Binding-site contacts:
Ligand atom C6 contacts residue ALA168 of chain 2.A at 4.2 Å (hydrophobic).
Ligand atom O6 contacts residue ASN167 of chain 2.A at 3.4 Å (h-bond).
Ligand atom O5 contacts residue ALA168 of chain 2.A at 4.0 Å.
Ligand atom C1 contacts residue ASN187 of chain 2.A at 4.5 Å.
Ligand atom C6 contacts residue ASP170 of chain 2.A at 4.0 Å.
Ligand atom C7 contacts residue ASN167 of chain 2.A at 3.6 Å.
Ligand atom O7 contacts residue ASN167 of chain 2.A at 3.7 Å.
Ligand atom C8 contacts residue ASN187 of chain 2.A at 3.7 Å.
Ligand atom C5 contacts residue HIS174 of chain 2.A at 3.9 Å.
Ligand atom O6 contacts residue ALA168 of chain 2.A at 2.8 Å (h-bond).
Ligand atom O5 contacts residue HIS174 of chain 2.A at 3.6 Å.
Ligand atom C6 contacts residue ASN167 of chain 2.A at 4.3 Å.
Ligand atom C8 contacts residue PRO186 of chain 2.A at 3.4 Å (hydrophobic).
Ligand atom O7 contacts residue ASN187 of chain 2.A at 3.7 Å.
Ligand atom N2 contacts residue ASN167 of chain 2.A at 3.1 Å (h-bond).
Ligand atom O6 contacts residue ASP170 of chain 2.A at 3.5 Å (salt-bridge).
Ligand atom C6 contacts residue HIS174 of chain 2.A at 3.9 Å.
Ligand atom C4 contacts residue ASN167 of chain 2.A at 4.3 Å.
Ligand atom O6 contacts residue HIS174 of chain 2.A at 3.8 Å.
Ligand atom C7 contacts residue ASN187 of chain 2.A at 3.8 Å.
Ligand atom C2 contacts residue ASN167 of chain 2.A at 2.5 Å.
Ligand atom C1 contacts residue HIS174 of chain 2.A at 4.1 Å.
Ligand atom C5 contacts residue ASN167 of chain 2.A at 3.6 Å.
Ligand atom O6 contacts residue SER169 of chain 2.A at 4.3 Å.
Ligand atom O5 contacts residue ASN167 of chain 2.A at 2.3 Å (h-bond).
Ligand atom C1 contacts residue ASN167 of chain 2.A at 1.4 Å.
Ligand atom N2 contacts residue ASN187 of chain 2.A at 4.2 Å.
Ligand atom C3 contacts residue ASN167 of chain 2.A at 3.9 Å.

A small-molecule ligand and the protein it binds are described below.
Small molecule (SMILES): CC(=O)N[C@@H]1[C@@H](O)[C@H](O)[C@@H](CO)O[C@H]1O

Sequence of chain 2.A:
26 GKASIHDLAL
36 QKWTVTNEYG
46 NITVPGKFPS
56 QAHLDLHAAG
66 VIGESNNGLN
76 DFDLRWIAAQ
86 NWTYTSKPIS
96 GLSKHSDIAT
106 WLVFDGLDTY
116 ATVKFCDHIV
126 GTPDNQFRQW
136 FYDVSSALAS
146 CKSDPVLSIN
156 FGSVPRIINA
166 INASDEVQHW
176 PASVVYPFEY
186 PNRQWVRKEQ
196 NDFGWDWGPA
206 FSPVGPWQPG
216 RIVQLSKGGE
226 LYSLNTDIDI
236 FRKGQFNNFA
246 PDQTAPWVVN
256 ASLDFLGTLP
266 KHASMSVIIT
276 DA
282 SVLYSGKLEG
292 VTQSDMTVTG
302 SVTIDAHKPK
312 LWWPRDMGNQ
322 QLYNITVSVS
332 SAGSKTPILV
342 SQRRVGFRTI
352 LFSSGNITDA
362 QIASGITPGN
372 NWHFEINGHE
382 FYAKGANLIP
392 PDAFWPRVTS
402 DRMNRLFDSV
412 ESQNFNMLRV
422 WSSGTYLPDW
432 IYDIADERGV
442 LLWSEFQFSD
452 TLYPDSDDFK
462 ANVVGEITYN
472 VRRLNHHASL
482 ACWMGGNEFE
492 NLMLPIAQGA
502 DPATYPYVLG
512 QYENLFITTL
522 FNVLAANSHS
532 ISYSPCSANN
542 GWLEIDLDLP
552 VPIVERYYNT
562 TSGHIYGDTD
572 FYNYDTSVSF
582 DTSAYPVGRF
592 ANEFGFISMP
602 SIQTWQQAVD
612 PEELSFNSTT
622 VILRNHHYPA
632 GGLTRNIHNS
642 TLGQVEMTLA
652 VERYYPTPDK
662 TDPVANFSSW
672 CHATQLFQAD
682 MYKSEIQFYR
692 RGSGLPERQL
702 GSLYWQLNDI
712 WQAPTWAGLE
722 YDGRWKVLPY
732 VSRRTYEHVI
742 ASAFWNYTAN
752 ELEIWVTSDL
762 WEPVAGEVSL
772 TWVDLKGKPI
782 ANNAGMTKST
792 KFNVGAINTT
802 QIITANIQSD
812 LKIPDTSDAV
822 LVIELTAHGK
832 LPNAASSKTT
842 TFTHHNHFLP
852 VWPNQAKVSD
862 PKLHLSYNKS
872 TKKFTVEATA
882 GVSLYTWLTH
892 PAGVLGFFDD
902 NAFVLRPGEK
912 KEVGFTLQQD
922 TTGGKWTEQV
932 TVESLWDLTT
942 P